Sequence of chain 1.A:
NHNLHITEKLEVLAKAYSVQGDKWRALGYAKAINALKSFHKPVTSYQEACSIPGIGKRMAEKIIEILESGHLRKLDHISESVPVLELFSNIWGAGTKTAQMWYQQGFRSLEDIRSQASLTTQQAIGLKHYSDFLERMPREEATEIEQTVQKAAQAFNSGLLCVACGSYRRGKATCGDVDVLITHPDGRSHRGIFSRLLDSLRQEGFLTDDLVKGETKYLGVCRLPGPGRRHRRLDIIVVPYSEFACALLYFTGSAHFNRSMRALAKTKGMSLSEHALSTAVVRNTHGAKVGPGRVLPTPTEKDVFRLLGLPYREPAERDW

This small molecule binds to this protein.
Small molecule (SMILES): Nc1ccn([C@H]2C[C@H](O[P](=O)(O)OC[C@H]3O[C@@H](n4ccc(N)nc4=O)C[C@@H]3O[P](=O)(O)OC[C@H]3O[C@@H](n4cnc5c(=O)nc(N)[nH]c54)C[C@@H]3O)[C@@H](CO[P](=O)(O)O[C@H]3C[C@H](n4cnc5c(=O)nc(N)[nH]c54)O[C@@H]3COP(=O)(O)O)O2)c(=O)n1

Binding-site contacts:
Ligand atom C8 contacts residue ARG34 of chain 1.A at 3.7 Å.
Ligand atom N3 contacts residue GLY37 of chain 1.A at 3.3 Å.
Ligand atom C5' contacts residue GLY65 of chain 1.A at 3.8 Å.
Ligand atom C1' contacts residue ARG34 of chain 1.A at 3.7 Å.
Ligand atom N1 contacts residue TRP33 of chain 1.A at 3.6 Å (h-bond).
Ligand atom OP1 contacts residue PRO62 of chain 1.A at 3.5 Å.
Ligand atom N9 contacts residue ARG34 of chain 1.A at 3.7 Å.
Ligand atom OP1 contacts residue GLY63 of chain 1.A at 2.6 Å (h-bond).
Ligand atom O3' contacts residue MET68 of chain 1.A at 3.3 Å.
Ligand atom OP2 contacts residue ARG34 of chain 1.A at 3.2 Å (salt-bridge).
Ligand atom C4' contacts residue MET68 of chain 1.A at 3.6 Å (hydrophobic).
Ligand atom C4 contacts residue TRP33 of chain 1.A at 3.5 Å (hydrophobic).
Ligand atom OP1 contacts residue GLY65 of chain 1.A at 2.9 Å (h-bond).
Ligand atom C4' contacts residue GLY63 of chain 1.A at 3.3 Å.
Ligand atom O3' contacts residue GLY63 of chain 1.A at 3.2 Å.
Ligand atom C6 contacts residue TRP33 of chain 1.A at 3.7 Å (hydrophobic).
Ligand atom C4' contacts residue TYR38 of chain 1.A at 3.8 Å (hydrophobic).
Ligand atom OP3 contacts residue LYS71 of chain 1.A at 3.0 Å (salt-bridge).
Ligand atom P contacts residue GLY63 of chain 1.A at 3.6 Å.
Ligand atom O5' contacts residue TYR38 of chain 1.A at 3.4 Å (h-bond).
Ligand atom OP2 contacts residue ILE64 of chain 1.A at 3.5 Å (h-bond).
Ligand atom C5' contacts residue GLY63 of chain 1.A at 3.4 Å.
Ligand atom O4' contacts residue ARG34 of chain 1.A at 3.5 Å.
Ligand atom N2 contacts residue TRP33 of chain 1.A at 3.7 Å.
Ligand atom OP1 contacts residue MET68 of chain 1.A at 3.1 Å (h-bond).
Ligand atom OP1 contacts residue TYR26 of chain 1.A at 2.8 Å (h-bond).
Ligand atom OP2 contacts residue ARG67 of chain 1.A at 3.7 Å.
Ligand atom O4' contacts residue TYR38 of chain 1.A at 3.5 Å.
Ligand atom OP1 contacts residue TYR38 of chain 1.A at 2.8 Å (h-bond).
Ligand atom P contacts residue TYR38 of chain 1.A at 3.6 Å.
Ligand atom N3 contacts residue TRP33 of chain 1.A at 3.3 Å (h-bond).
Ligand atom C2 contacts residue TRP33 of chain 1.A at 3.3 Å (hydrophobic).
Ligand atom OP1 contacts residue NA1 of chain 1.I at 3.1 Å (h-bond).
Ligand atom OP3 contacts residue ARG67 of chain 1.A at 2.7 Å (salt-bridge).
Ligand atom OP1 contacts residue LYS71 of chain 1.A at 3.6 Å.
Ligand atom O3' contacts residue ILE64 of chain 1.A at 3.7 Å.
Ligand atom OP1 contacts residue ARG67 of chain 1.A at 3.7 Å.
Ligand atom O6 contacts residue TRP33 of chain 1.A at 3.6 Å.
Ligand atom OP2 contacts residue NA1 of chain 1.I at 3.6 Å.
Ligand atom OP2 contacts residue GLY65 of chain 1.A at 3.7 Å.